This small molecule binds to this protein.
Small molecule (SMILES): CC(=O)N[C@H]1[C@H]([C@H](O)[C@H](O)CO)O[C@@](O)(C(=O)O)C[C@@H]1O

Sequence of chain 3.A:
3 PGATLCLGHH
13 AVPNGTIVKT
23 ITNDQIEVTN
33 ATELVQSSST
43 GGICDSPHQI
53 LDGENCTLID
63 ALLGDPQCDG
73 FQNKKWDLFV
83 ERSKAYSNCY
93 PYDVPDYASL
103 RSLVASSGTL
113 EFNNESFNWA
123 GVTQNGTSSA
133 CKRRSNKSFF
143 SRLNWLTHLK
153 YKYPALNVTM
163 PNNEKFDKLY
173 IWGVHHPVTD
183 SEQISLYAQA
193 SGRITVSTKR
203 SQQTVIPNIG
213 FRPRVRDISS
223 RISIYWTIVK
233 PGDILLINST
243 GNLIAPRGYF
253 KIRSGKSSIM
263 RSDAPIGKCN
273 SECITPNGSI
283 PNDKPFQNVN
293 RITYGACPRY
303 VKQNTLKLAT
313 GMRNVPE

Binding-site contacts:
Ligand atom O9 contacts residue SER222 of chain 3.A at 2.6 Å (h-bond).
Ligand atom O7 contacts residue LEU188 of chain 3.A at 3.8 Å.
Ligand atom C7 contacts residue TRP147 of chain 3.A at 3.7 Å (hydrophobic).
Ligand atom C11 contacts residue TRP147 of chain 3.A at 3.9 Å (hydrophobic).
Ligand atom O9 contacts residue HIS177 of chain 3.A at 3.2 Å (h-bond).
Ligand atom O1B contacts residue ILE220 of chain 3.A at 3.5 Å.
Ligand atom C4 contacts residue LYS139 of chain 3.A at 3.5 Å.
Ligand atom C11 contacts residue THR149 of chain 3.A at 4.0 Å.
Ligand atom C1 contacts residue SER131 of chain 3.A at 3.8 Å.
Ligand atom C9 contacts residue SER222 of chain 3.A at 3.9 Å.
Ligand atom O9 contacts residue TYR92 of chain 3.A at 2.7 Å (h-bond).
Ligand atom O8 contacts residue TRP147 of chain 3.A at 3.9 Å.
Ligand atom C9 contacts residue TYR92 of chain 3.A at 3.1 Å (hydrophobic).
Ligand atom C11 contacts residue GLY128 of chain 3.A at 3.7 Å.
Ligand atom C4 contacts residue THR129 of chain 3.A at 3.5 Å.
Ligand atom O10 contacts residue LEU188 of chain 3.A at 3.0 Å.
Ligand atom C1 contacts residue SER130 of chain 3.A at 3.4 Å.
Ligand atom C8 contacts residue TRP147 of chain 3.A at 4.0 Å (hydrophobic).
Ligand atom C9 contacts residue TRP147 of chain 3.A at 3.8 Å (hydrophobic).
Ligand atom O7 contacts residue GLU184 of chain 3.A at 4.0 Å.
Ligand atom C11 contacts residue THR129 of chain 3.A at 3.8 Å.
Ligand atom C10 contacts residue THR129 of chain 3.A at 3.9 Å.
Ligand atom O1A contacts residue SER130 of chain 3.A at 3.4 Å (h-bond).
Ligand atom O8 contacts residue ILE220 of chain 3.A at 3.9 Å.
Ligand atom O9 contacts residue GLU184 of chain 3.A at 2.5 Å (salt-bridge).
Ligand atom C8 contacts residue TYR92 of chain 3.A at 3.6 Å (hydrophobic).
Ligand atom C3 contacts residue LYS139 of chain 3.A at 3.4 Å.
Ligand atom C9 contacts residue LEU188 of chain 3.A at 3.8 Å (hydrophobic).
Ligand atom C8 contacts residue GLU184 of chain 3.A at 3.5 Å.
Ligand atom O4 contacts residue THR129 of chain 3.A at 3.8 Å.
Ligand atom O1B contacts residue SER130 of chain 3.A at 2.8 Å (h-bond).
Ligand atom C10 contacts residue LEU188 of chain 3.A at 3.7 Å (hydrophobic).
Ligand atom O8 contacts residue TYR92 of chain 3.A at 2.9 Å (h-bond).
Ligand atom O1A contacts residue LYS139 of chain 3.A at 4.0 Å.
Ligand atom O1A contacts residue SER131 of chain 3.A at 2.8 Å (h-bond).
Ligand atom C5 contacts residue THR129 of chain 3.A at 3.8 Å.
Ligand atom N5 contacts residue THR129 of chain 3.A at 3.0 Å (h-bond).
Ligand atom O4 contacts residue LYS139 of chain 3.A at 3.0 Å (salt-bridge).
Ligand atom C9 contacts residue GLU184 of chain 3.A at 3.2 Å.
Ligand atom C9 contacts residue HIS177 of chain 3.A at 3.4 Å.